Binding-site contacts:
Ligand atom N contacts residue ALA163 of chain 1.C at 2.8 Å (h-bond).
Ligand atom CE2 contacts residue GLU124 of chain 1.C at 3.9 Å.
Ligand atom CD1 contacts residue PRO41 of chain 1.C at 4.1 Å (hydrophobic).
Ligand atom CZ contacts residue LEU39 of chain 1.C at 3.7 Å (hydrophobic).
Ligand atom CA contacts residue ALA163 of chain 1.C at 3.9 Å (hydrophobic).
Ligand atom CG contacts residue ALA166 of chain 1.C at 3.5 Å (hydrophobic).
Ligand atom CE2 contacts residue LEU40 of chain 1.C at 4.1 Å (hydrophobic).
Ligand atom C contacts residue ALA166 of chain 1.C at 4.1 Å (hydrophobic).
Ligand atom O contacts residue GLY164 of chain 1.C at 4.1 Å.
Ligand atom CD2 contacts residue ALA166 of chain 1.C at 4.0 Å (hydrophobic).
Ligand atom CE1 contacts residue PRO41 of chain 1.C at 3.7 Å (hydrophobic).
Ligand atom CB contacts residue ALA166 of chain 1.C at 3.7 Å (hydrophobic).
Ligand atom CE1 contacts residue ALA166 of chain 1.C at 3.7 Å (hydrophobic).
Ligand atom N contacts residue LEU165 of chain 1.C at 3.8 Å.
Ligand atom N contacts residue GLY164 of chain 1.C at 4.0 Å.
Ligand atom CE2 contacts residue PRO41 of chain 1.C at 4.1 Å (hydrophobic).
Ligand atom CZ contacts residue LEU40 of chain 1.C at 3.8 Å (hydrophobic).
Ligand atom CZ contacts residue ALA166 of chain 1.C at 3.9 Å (hydrophobic).
Ligand atom CB contacts residue ALA163 of chain 1.C at 4.0 Å (hydrophobic).
Ligand atom CD1 contacts residue ALA166 of chain 1.C at 3.0 Å (hydrophobic).
Ligand atom CZ contacts residue ASN49 of chain 1.C at 4.4 Å.
Ligand atom O contacts residue ALA163 of chain 1.C at 4.5 Å.
Ligand atom CE1 contacts residue ASN49 of chain 1.C at 3.7 Å.
Ligand atom CE1 contacts residue LEU39 of chain 1.C at 4.5 Å (hydrophobic).
Ligand atom N contacts residue ALA166 of chain 1.C at 2.7 Å (h-bond).
Ligand atom CD2 contacts residue ALA163 of chain 1.C at 4.0 Å (hydrophobic).
Ligand atom CE2 contacts residue LEU39 of chain 1.C at 3.6 Å (hydrophobic).
Ligand atom CE2 contacts residue ALA166 of chain 1.C at 4.0 Å (hydrophobic).
Ligand atom CG contacts residue ALA163 of chain 1.C at 4.3 Å (hydrophobic).
Ligand atom CA contacts residue ALA166 of chain 1.C at 2.9 Å (hydrophobic).
Ligand atom CD2 contacts residue GLU124 of chain 1.C at 3.9 Å.
Ligand atom CD2 contacts residue LEU39 of chain 1.C at 4.5 Å (hydrophobic).
Ligand atom CZ contacts residue PRO41 of chain 1.C at 3.7 Å (hydrophobic).

Sequence of chain 1.C:
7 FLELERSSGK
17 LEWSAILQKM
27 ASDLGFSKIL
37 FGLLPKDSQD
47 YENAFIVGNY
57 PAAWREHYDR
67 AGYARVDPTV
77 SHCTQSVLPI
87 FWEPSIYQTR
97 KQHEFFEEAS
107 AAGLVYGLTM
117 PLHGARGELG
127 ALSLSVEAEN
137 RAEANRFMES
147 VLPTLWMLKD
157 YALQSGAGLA

The protein below binds the small molecule below.
Small molecule (SMILES): N[C@@H](Cc1ccccc1)C(=O)O